Binding-site contacts:
Ligand atom C19 contacts residue ILE872 of chain 1.A at 3.8 Å (hydrophobic).
Ligand atom C24 contacts residue LEU842 of chain 1.A at 4.0 Å (hydrophobic).
Ligand atom C2 contacts residue MET875 of chain 1.A at 4.0 Å (hydrophobic).
Ligand atom C22 contacts residue LEU842 of chain 1.A at 4.3 Å (hydrophobic).
Ligand atom C27 contacts residue MET948 of chain 1.A at 4.4 Å (hydrophobic).
Ligand atom C2 contacts residue GLY871 of chain 1.A at 4.4 Å.
Ligand atom C27 contacts residue LEU987 of chain 1.A at 4.1 Å (hydrophobic).
Ligand atom O1 contacts residue MET875 of chain 1.A at 4.4 Å.
Ligand atom C26 contacts residue LEU842 of chain 1.A at 4.2 Å (hydrophobic).
Ligand atom C27 contacts residue VAL863 of chain 1.A at 4.4 Å (hydrophobic).
Ligand atom C21 contacts residue ILE867 of chain 1.A at 3.8 Å (hydrophobic).
Ligand atom C21 contacts residue LEU987 of chain 1.A at 3.8 Å (hydrophobic).
Ligand atom C11 contacts residue ALA868 of chain 1.A at 4.2 Å (hydrophobic).
Ligand atom C27 contacts residue ILE867 of chain 1.A at 4.0 Å (hydrophobic).
Ligand atom C19 contacts residue ALA868 of chain 1.A at 4.5 Å (hydrophobic).
Ligand atom C2 contacts residue ILE872 of chain 1.A at 3.7 Å (hydrophobic).
Ligand atom C1 contacts residue ILE872 of chain 1.A at 4.3 Å (hydrophobic).
Ligand atom C25 contacts residue VAL864 of chain 1.A at 4.4 Å (hydrophobic).
Ligand atom C18 contacts residue ALA868 of chain 1.A at 4.2 Å (hydrophobic).
Ligand atom C23 contacts residue VAL864 of chain 1.A at 4.2 Å (hydrophobic).
Ligand atom C1 contacts residue GLY871 of chain 1.A at 4.3 Å.

This protein binds this small molecule.
Small molecule (SMILES): CC(C)CCC[C@@H](C)[C@H]1CC[C@H]2[C@@H]3CC=C4C[C@@H](O)CC[C@]4(C)[C@H]3CC[C@]12C

Sequence of chain 1.A:
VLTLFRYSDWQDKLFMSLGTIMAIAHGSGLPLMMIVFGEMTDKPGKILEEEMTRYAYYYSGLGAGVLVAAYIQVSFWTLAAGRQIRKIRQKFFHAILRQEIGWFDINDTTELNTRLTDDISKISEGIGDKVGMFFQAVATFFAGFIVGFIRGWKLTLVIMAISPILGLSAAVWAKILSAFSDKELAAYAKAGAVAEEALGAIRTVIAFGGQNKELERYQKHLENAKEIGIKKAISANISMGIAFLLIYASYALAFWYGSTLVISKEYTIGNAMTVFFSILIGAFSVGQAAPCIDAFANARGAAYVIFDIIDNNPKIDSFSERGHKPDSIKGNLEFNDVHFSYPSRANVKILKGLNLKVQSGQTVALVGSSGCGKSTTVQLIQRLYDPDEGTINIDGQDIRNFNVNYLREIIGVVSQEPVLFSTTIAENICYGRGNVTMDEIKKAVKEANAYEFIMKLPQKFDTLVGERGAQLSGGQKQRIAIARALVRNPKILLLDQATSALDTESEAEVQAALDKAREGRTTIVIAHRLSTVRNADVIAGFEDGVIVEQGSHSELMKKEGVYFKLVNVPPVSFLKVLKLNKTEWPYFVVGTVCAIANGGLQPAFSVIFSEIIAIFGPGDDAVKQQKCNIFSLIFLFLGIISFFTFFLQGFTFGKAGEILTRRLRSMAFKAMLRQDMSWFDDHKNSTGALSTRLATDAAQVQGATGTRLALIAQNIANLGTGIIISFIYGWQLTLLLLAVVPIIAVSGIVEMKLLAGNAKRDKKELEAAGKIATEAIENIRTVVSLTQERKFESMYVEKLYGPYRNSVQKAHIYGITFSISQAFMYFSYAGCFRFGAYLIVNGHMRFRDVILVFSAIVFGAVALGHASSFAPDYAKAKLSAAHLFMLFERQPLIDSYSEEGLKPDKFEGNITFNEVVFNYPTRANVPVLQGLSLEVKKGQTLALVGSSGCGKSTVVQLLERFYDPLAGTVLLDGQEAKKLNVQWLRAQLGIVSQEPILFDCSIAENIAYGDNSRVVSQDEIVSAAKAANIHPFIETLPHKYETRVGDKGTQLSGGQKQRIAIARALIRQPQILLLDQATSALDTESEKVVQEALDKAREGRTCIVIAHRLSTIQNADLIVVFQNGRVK